Sequence of chain 1.B:
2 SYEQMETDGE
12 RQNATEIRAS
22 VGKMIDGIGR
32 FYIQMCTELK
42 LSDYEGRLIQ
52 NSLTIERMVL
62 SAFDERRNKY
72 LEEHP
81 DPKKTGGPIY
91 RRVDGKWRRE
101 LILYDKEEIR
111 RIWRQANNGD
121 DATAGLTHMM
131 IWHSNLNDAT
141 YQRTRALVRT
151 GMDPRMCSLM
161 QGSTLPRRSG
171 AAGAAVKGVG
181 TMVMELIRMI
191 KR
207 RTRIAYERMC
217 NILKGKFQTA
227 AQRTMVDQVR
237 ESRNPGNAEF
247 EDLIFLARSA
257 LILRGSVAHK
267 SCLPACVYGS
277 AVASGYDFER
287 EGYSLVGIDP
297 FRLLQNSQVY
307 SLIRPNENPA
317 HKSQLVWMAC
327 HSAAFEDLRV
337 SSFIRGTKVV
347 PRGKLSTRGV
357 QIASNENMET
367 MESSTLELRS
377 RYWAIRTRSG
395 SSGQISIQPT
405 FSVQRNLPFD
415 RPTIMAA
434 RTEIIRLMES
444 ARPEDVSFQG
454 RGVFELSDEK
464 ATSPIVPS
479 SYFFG

Binding-site contacts:
Ligand atom CL4 contacts residue ASN302 of chain 1.B at 3.6 Å.
Ligand atom C3 contacts residue GLU462 of chain 1.B at 3.7 Å.
Ligand atom N33 contacts residue ARG298 of chain 1.B at 3.8 Å.
Ligand atom O37 contacts residue ARG298 of chain 1.B at 3.3 Å (salt-bridge).
Ligand atom C17 contacts residue TYR282 of chain 1.B at 3.4 Å (hydrophobic).
Ligand atom C9 contacts residue TYR282 of chain 1.B at 3.4 Å (hydrophobic).
Ligand atom C14 contacts residue TYR282 of chain 1.B at 3.1 Å (hydrophobic).
Ligand atom O38 contacts residue TYR282 of chain 1.B at 3.6 Å.
Ligand atom N31 contacts residue ASN302 of chain 1.B at 3.5 Å (h-bond).
Ligand atom C24 contacts residue TYR282 of chain 1.B at 3.7 Å (hydrophobic).
Ligand atom O35 contacts residue ASP295 of chain 1.B at 3.5 Å (salt-bridge).
Ligand atom CL4 contacts residue LEU299 of chain 1.B at 3.9 Å.
Ligand atom C23 contacts residue ASN302 of chain 1.B at 3.2 Å.
Ligand atom C2 contacts residue GLU287 of chain 1.B at 3.8 Å.
Ligand atom O35 contacts residue TYR282 of chain 1.B at 3.9 Å.
Ligand atom C4 contacts residue ILE294 of chain 1.B at 3.3 Å (hydrophobic).
Ligand atom N29 contacts residue ASP295 of chain 1.B at 3.8 Å.
Ligand atom C7 contacts residue ARG298 of chain 1.B at 3.9 Å.
Ligand atom C2 contacts residue TYR282 of chain 1.B at 3.5 Å (hydrophobic).
Ligand atom C15 contacts residue TYR282 of chain 1.B at 3.2 Å (hydrophobic).
Ligand atom O35 contacts residue TYR289 of chain 1.B at 3.3 Å.
Ligand atom C9 contacts residue LEU299 of chain 1.B at 3.8 Å (hydrophobic).
Ligand atom C13 contacts residue ASN302 of chain 1.B at 3.8 Å.
Ligand atom C22 contacts residue ARG298 of chain 1.B at 4.0 Å.
Ligand atom N29 contacts residue ILE294 of chain 1.B at 4.0 Å.
Ligand atom N33 contacts residue TYR282 of chain 1.B at 3.1 Å (h-bond).
Ligand atom C10 contacts residue ILE294 of chain 1.B at 3.3 Å (hydrophobic).
Ligand atom C10 contacts residue ASP295 of chain 1.B at 3.5 Å.
Ligand atom C13 contacts residue TYR282 of chain 1.B at 3.4 Å (hydrophobic).
Ligand atom N34 contacts residue ASP295 of chain 1.B at 3.4 Å (salt-bridge).
Ligand atom O38 contacts residue ASP295 of chain 1.B at 3.0 Å (salt-bridge).
Ligand atom O35 contacts residue PHE284 of chain 1.B at 3.4 Å.
Ligand atom O35 contacts residue LEU299 of chain 1.B at 3.4 Å.
Ligand atom C25 contacts residue ASN302 of chain 1.B at 3.0 Å.
Ligand atom CL4 contacts residue TYR282 of chain 1.B at 3.9 Å.
Ligand atom C1 contacts residue TYR282 of chain 1.B at 3.6 Å (hydrophobic).
Ligand atom C22 contacts residue TYR282 of chain 1.B at 3.9 Å (hydrophobic).
Ligand atom N34 contacts residue TYR282 of chain 1.B at 3.3 Å (h-bond).
Ligand atom C8 contacts residue TYR282 of chain 1.B at 3.5 Å (hydrophobic).
Ligand atom N32 contacts residue ASN302 of chain 1.B at 4.0 Å.

This protein binds this small molecule.
Small molecule (SMILES): COc1ccccc1-c1noc(C)c1C(=O)N1CCN(c2cc(NC(=O)c3ccccn3)c([N+](=O)[O-])cc2Cl)CC1